Sequence of chain 1.E:
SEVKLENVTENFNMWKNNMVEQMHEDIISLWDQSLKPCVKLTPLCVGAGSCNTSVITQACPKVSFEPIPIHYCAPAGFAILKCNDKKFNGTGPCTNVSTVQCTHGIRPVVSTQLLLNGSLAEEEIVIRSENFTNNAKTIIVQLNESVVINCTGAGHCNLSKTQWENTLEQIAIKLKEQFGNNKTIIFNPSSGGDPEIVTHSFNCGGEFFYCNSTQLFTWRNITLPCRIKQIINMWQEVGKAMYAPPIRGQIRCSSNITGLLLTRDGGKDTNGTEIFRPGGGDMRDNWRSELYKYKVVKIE

Binding-site contacts:
Ligand atom C5 contacts residue THR98 of chain 1.E at 4.2 Å.
Ligand atom C7 contacts residue ASN10 of chain 1.E at 3.9 Å.
Ligand atom C7 contacts residue ASN99 of chain 1.E at 4.2 Å.
Ligand atom C8 contacts residue NAG1 of chain 1.T at 4.3 Å.
Ligand atom C5 contacts residue ASN10 of chain 1.E at 3.7 Å.
Ligand atom O4 contacts residue THR98 of chain 1.E at 3.0 Å.
Ligand atom C4 contacts residue ASN10 of chain 1.E at 4.2 Å.
Ligand atom N2 contacts residue ASN10 of chain 1.E at 2.9 Å (h-bond).
Ligand atom N2 contacts residue THR98 of chain 1.E at 3.9 Å.
Ligand atom O3 contacts residue NAG1 of chain 1.T at 3.3 Å.
Ligand atom C3 contacts residue THR98 of chain 1.E at 3.4 Å.
Ligand atom N2 contacts residue ASN99 of chain 1.E at 4.5 Å.
Ligand atom O3 contacts residue ASN99 of chain 1.E at 3.0 Å (h-bond).
Ligand atom O3 contacts residue THR98 of chain 1.E at 3.7 Å.
Ligand atom C3 contacts residue ASN10 of chain 1.E at 3.8 Å.
Ligand atom O7 contacts residue ASN10 of chain 1.E at 4.1 Å.
Ligand atom C4 contacts residue THR98 of chain 1.E at 3.7 Å.
Ligand atom C2 contacts residue THR98 of chain 1.E at 4.4 Å.
Ligand atom C8 contacts residue ASN99 of chain 1.E at 3.5 Å.
Ligand atom C7 contacts residue NAG1 of chain 1.T at 4.4 Å.
Ligand atom O7 contacts residue NAG1 of chain 1.T at 4.0 Å.
Ligand atom C3 contacts residue ASN99 of chain 1.E at 3.8 Å.
Ligand atom C2 contacts residue ASN10 of chain 1.E at 2.5 Å.
Ligand atom O5 contacts residue ASN10 of chain 1.E at 2.4 Å (h-bond).
Ligand atom C1 contacts residue ASN10 of chain 1.E at 1.5 Å.

The small molecule below binds the protein below.
Small molecule (SMILES): CC(=O)N[C@@H]1[C@@H](O)[C@H](O)[C@@H](CO)O[C@H]1O